Binding-site contacts:
Ligand atom C7 contacts residue GLU57 of chain 1.F at 4.0 Å.
Ligand atom C2 contacts residue ASN58 of chain 1.F at 2.5 Å.
Ligand atom C7 contacts residue ASN58 of chain 1.F at 3.5 Å.
Ligand atom O7 contacts residue GLU57 of chain 1.F at 3.9 Å.
Ligand atom C4 contacts residue ASN58 of chain 1.F at 4.2 Å.
Ligand atom C1 contacts residue ASN58 of chain 1.F at 1.4 Å.
Ligand atom C3 contacts residue ASN58 of chain 1.F at 3.8 Å.
Ligand atom N2 contacts residue ASN58 of chain 1.F at 2.9 Å (h-bond).
Ligand atom O7 contacts residue ASN58 of chain 1.F at 3.7 Å.
Ligand atom O5 contacts residue ASN58 of chain 1.F at 2.4 Å (h-bond).
Ligand atom C8 contacts residue GLU57 of chain 1.F at 3.8 Å.
Ligand atom C5 contacts residue ASN58 of chain 1.F at 3.7 Å.

Sequence of chain 1.F:
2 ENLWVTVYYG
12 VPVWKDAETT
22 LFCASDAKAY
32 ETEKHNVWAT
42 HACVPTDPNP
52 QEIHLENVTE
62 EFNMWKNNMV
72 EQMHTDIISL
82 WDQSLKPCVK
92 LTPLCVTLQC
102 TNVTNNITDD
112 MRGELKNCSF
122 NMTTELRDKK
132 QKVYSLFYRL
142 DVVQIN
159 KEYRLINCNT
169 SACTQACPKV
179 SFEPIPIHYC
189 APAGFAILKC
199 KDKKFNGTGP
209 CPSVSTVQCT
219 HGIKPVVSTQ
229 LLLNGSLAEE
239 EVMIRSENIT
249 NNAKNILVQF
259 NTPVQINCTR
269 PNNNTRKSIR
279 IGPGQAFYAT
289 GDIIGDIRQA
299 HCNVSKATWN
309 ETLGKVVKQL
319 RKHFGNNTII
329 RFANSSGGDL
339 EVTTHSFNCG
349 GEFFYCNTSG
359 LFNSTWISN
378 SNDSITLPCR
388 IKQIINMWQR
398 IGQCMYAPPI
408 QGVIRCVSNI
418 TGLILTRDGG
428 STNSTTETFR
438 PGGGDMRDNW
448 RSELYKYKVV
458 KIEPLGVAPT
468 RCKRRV

A small-molecule ligand and the protein it binds are described below.
Small molecule (SMILES): CC(=O)N[C@@H]1[C@@H](O)[C@H](O)[C@@H](CO)O[C@H]1O